Sequence of chain 1.B:
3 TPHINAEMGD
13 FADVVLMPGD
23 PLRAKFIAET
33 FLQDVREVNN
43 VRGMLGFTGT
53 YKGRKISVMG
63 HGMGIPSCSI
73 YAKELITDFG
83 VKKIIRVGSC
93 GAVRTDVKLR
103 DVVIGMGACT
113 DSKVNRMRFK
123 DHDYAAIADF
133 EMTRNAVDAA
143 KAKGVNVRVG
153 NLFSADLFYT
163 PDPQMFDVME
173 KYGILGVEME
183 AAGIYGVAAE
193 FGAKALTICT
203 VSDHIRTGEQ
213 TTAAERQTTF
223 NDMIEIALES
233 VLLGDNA

Sequence of chain 1.C:
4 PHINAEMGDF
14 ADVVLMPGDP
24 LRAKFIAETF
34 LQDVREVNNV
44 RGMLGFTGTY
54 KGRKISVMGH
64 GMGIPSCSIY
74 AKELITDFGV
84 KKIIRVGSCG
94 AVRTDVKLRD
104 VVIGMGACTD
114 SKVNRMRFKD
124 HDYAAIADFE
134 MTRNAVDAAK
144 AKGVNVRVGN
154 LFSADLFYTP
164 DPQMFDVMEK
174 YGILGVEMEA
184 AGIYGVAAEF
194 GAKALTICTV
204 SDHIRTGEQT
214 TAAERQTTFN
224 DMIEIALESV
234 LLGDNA

Binding-site contacts:
Ligand atom C3' contacts residue GLU182 of chain 1.B at 3.3 Å.
Ligand atom C2 contacts residue VAL179 of chain 1.B at 3.6 Å (hydrophobic).
Ligand atom C10 contacts residue SER91 of chain 1.B at 3.0 Å.
Ligand atom O3' contacts residue GLU182 of chain 1.B at 2.5 Å (salt-bridge).
Ligand atom O3' contacts residue PO41 of chain 1.J at 2.6 Å (h-bond).
Ligand atom N1 contacts residue PHE160 of chain 1.B at 3.6 Å.
Ligand atom C2' contacts residue PO41 of chain 1.J at 3.5 Å.
Ligand atom N7 contacts residue ASP205 of chain 1.B at 2.8 Å (salt-bridge).
Ligand atom C5' contacts residue HIS5 of chain 1.C at 3.5 Å.
Ligand atom C6' contacts residue ARG44 of chain 1.C at 3.6 Å.
Ligand atom C6' contacts residue PO41 of chain 1.J at 3.2 Å.
Ligand atom C5 contacts residue PHE160 of chain 1.B at 3.7 Å (hydrophobic).
Ligand atom C6' contacts residue SER91 of chain 1.B at 3.3 Å.
Ligand atom C8 contacts residue SER204 of chain 1.B at 3.4 Å.
Ligand atom C5 contacts residue GLY93 of chain 1.B at 3.6 Å.
Ligand atom O3' contacts residue MET65 of chain 1.B at 3.6 Å.
Ligand atom C2 contacts residue PHE160 of chain 1.B at 3.7 Å (hydrophobic).
Ligand atom C4' contacts residue PO41 of chain 1.J at 3.7 Å.
Ligand atom C10 contacts residue PO41 of chain 1.J at 3.2 Å.
Ligand atom N7 contacts residue CYS92 of chain 1.B at 3.6 Å.
Ligand atom C9 contacts residue CYS92 of chain 1.B at 3.6 Å (hydrophobic).
Ligand atom C4 contacts residue VAL179 of chain 1.B at 3.3 Å (hydrophobic).
Ligand atom C10 contacts residue GLU180 of chain 1.B at 3.7 Å.
Ligand atom N3 contacts residue VAL179 of chain 1.B at 3.3 Å (h-bond).
Ligand atom C3' contacts residue PO41 of chain 1.J at 3.7 Å.
Ligand atom C6 contacts residue PHE160 of chain 1.B at 3.5 Å (hydrophobic).
Ligand atom N1' contacts residue SER91 of chain 1.B at 3.6 Å.
Ligand atom C8 contacts residue SER91 of chain 1.B at 3.5 Å.
Ligand atom C8 contacts residue CYS92 of chain 1.B at 3.5 Å (hydrophobic).
Ligand atom C8 contacts residue GLY93 of chain 1.B at 3.7 Å.
Ligand atom N3 contacts residue GLU180 of chain 1.B at 3.4 Å.
Ligand atom N1' contacts residue PO41 of chain 1.J at 2.8 Å (h-bond).
Ligand atom C4' contacts residue MET65 of chain 1.B at 3.7 Å (hydrophobic).
Ligand atom C2' contacts residue GLU182 of chain 1.B at 3.4 Å.
Ligand atom N3 contacts residue MET181 of chain 1.B at 3.7 Å.
Ligand atom O5' contacts residue PHE160 of chain 1.B at 3.5 Å.
Ligand atom N7 contacts residue GLY93 of chain 1.B at 3.4 Å (h-bond).
Ligand atom C8 contacts residue ASP205 of chain 1.B at 3.4 Å.
Ligand atom O5' contacts residue HIS5 of chain 1.C at 2.6 Å (h-bond).
Ligand atom C2' contacts residue MET181 of chain 1.B at 3.6 Å (hydrophobic).

A small-molecule ligand and the protein it binds are described below.
Small molecule (SMILES): O=c1[nH]cnc2c(C[NH+]3C[C@H](CO)[C@@H](O)C3)c[nH]c12